Sequence of chain 1.B:
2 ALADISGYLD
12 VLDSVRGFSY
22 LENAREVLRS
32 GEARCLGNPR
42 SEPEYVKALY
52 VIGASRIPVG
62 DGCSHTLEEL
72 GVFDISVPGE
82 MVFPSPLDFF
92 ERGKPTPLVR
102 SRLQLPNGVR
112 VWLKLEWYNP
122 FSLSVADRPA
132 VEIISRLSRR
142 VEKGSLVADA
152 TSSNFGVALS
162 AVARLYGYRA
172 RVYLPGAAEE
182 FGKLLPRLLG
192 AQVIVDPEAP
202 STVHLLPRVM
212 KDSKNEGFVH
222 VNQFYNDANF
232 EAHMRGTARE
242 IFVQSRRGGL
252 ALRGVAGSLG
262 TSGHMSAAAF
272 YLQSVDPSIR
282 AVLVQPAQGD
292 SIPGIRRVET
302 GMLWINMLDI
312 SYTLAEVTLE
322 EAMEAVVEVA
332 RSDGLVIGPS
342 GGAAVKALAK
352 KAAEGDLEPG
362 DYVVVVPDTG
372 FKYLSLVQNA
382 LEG

This protein binds this small molecule.
Small molecule (SMILES): N[C@@H](COP(=O)(O)O)C(=O)O

Binding-site contacts:
Ligand atom N contacts residue PLP1 of chain 1.F at 1.4 Å.
Ligand atom O contacts residue THR152 of chain 1.B at 2.6 Å (h-bond).
Ligand atom O2P contacts residue THR203 of chain 1.B at 3.4 Å.
Ligand atom OXT contacts residue PLP1 of chain 1.F at 3.5 Å (h-bond).
Ligand atom CA contacts residue PLP1 of chain 1.F at 2.6 Å.
Ligand atom C contacts residue GLN224 of chain 1.B at 3.7 Å.
Ligand atom O2P contacts residue PHE225 of chain 1.B at 2.8 Å.
Ligand atom OG contacts residue PLP1 of chain 1.F at 4.1 Å.
Ligand atom OXT contacts residue ASN155 of chain 1.B at 3.2 Å (h-bond).
Ligand atom O contacts residue SER153 of chain 1.B at 3.1 Å (h-bond).
Ligand atom O3P contacts residue GLY295 of chain 1.B at 3.5 Å (h-bond).
Ligand atom O contacts residue GLN224 of chain 1.B at 2.9 Å (h-bond).
Ligand atom O1P contacts residue THR203 of chain 1.B at 3.5 Å (h-bond).
Ligand atom P contacts residue GLY295 of chain 1.B at 3.8 Å.
Ligand atom OXT contacts residue THR152 of chain 1.B at 3.2 Å (h-bond).
Ligand atom O3P contacts residue THR262 of chain 1.B at 3.6 Å (h-bond).
Ligand atom O contacts residue PHE156 of chain 1.B at 3.4 Å.
Ligand atom C contacts residue THR152 of chain 1.B at 3.3 Å.
Ligand atom C contacts residue SER153 of chain 1.B at 3.3 Å.
Ligand atom CB contacts residue GLN224 of chain 1.B at 3.8 Å.
Ligand atom O2P contacts residue ARG297 of chain 1.B at 4.1 Å.
Ligand atom O1P contacts residue GLY295 of chain 1.B at 3.7 Å.
Ligand atom OG contacts residue GLY295 of chain 1.B at 3.7 Å.
Ligand atom N contacts residue GLY295 of chain 1.B at 3.7 Å.
Ligand atom CA contacts residue SER153 of chain 1.B at 3.8 Å.
Ligand atom C contacts residue PLP1 of chain 1.F at 3.8 Å.
Ligand atom CA contacts residue GLN224 of chain 1.B at 3.7 Å.
Ligand atom CB contacts residue SER153 of chain 1.B at 4.0 Å.
Ligand atom OXT contacts residue SER154 of chain 1.B at 4.0 Å.
Ligand atom O3P contacts residue GLY261 of chain 1.B at 2.5 Å.
Ligand atom OXT contacts residue PHE156 of chain 1.B at 2.8 Å (h-bond).
Ligand atom C contacts residue PHE156 of chain 1.B at 3.5 Å (hydrophobic).
Ligand atom N contacts residue SER153 of chain 1.B at 3.8 Å.
Ligand atom P contacts residue GLY261 of chain 1.B at 4.0 Å.
Ligand atom O1P contacts residue SER153 of chain 1.B at 3.6 Å.
Ligand atom O3P contacts residue ARG297 of chain 1.B at 3.5 Å.
Ligand atom CB contacts residue PLP1 of chain 1.F at 3.4 Å.
Ligand atom P contacts residue SER153 of chain 1.B at 4.1 Å.
Ligand atom OXT contacts residue SER153 of chain 1.B at 3.3 Å (h-bond).
Ligand atom OG contacts residue SER153 of chain 1.B at 3.0 Å (h-bond).